Binding-site contacts:
Ligand atom O5 contacts residue ASN318 of chain 1.A at 3.5 Å (h-bond).
Ligand atom C8 contacts residue PRO316 of chain 1.A at 3.4 Å (hydrophobic).
Ligand atom C1 contacts residue ASN318 of chain 1.A at 2.4 Å.
Ligand atom C7 contacts residue PRO316 of chain 1.A at 4.5 Å (hydrophobic).
Ligand atom C2 contacts residue ASN318 of chain 1.A at 3.4 Å.
Ligand atom C7 contacts residue ASN318 of chain 1.A at 3.5 Å.
Ligand atom C8 contacts residue ASN318 of chain 1.A at 2.4 Å.
Ligand atom N2 contacts residue ASN318 of chain 1.A at 3.5 Å (h-bond).
Ligand atom O5 contacts residue ASN480 of chain 1.A at 4.3 Å.

A protein and the small-molecule ligand that binds it are described below.
Small molecule (SMILES): CC(=O)N[C@H]1[C@H](O[C@H]2[C@H](O)[C@@H](NC(C)=O)CO[C@@H]2CO)O[C@H](CO)[C@@H](O)[C@@H]1O

Sequence of chain 1.A:
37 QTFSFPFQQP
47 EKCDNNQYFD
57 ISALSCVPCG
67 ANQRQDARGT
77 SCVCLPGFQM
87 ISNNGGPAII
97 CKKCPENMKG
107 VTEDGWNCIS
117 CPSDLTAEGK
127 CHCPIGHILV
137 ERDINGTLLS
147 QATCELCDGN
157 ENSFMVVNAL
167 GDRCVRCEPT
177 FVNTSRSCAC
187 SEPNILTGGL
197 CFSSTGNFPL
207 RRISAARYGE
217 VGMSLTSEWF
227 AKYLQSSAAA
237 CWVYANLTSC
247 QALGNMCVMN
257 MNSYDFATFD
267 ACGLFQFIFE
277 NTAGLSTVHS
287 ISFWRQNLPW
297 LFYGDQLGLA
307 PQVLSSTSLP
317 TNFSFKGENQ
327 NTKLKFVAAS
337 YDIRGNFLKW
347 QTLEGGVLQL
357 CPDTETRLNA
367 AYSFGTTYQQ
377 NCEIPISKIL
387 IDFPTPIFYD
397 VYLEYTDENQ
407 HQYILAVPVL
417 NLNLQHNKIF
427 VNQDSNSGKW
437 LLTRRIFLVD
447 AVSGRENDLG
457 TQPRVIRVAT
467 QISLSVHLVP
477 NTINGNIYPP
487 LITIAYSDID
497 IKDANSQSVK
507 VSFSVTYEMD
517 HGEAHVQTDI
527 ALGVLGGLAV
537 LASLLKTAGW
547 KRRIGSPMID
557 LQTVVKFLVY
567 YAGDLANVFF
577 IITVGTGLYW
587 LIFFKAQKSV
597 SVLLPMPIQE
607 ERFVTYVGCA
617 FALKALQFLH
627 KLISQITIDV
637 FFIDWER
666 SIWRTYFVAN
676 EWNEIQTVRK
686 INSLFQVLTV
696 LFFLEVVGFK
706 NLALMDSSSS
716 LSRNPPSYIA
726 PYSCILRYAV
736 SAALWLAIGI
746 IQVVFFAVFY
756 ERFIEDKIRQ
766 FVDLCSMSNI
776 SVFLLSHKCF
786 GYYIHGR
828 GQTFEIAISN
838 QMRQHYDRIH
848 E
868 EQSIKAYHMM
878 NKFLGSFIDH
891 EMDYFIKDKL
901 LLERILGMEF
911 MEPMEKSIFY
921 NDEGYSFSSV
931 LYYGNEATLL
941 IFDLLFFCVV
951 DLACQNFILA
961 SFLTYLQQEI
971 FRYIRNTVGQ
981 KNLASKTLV